Sequence of chain 1.A:
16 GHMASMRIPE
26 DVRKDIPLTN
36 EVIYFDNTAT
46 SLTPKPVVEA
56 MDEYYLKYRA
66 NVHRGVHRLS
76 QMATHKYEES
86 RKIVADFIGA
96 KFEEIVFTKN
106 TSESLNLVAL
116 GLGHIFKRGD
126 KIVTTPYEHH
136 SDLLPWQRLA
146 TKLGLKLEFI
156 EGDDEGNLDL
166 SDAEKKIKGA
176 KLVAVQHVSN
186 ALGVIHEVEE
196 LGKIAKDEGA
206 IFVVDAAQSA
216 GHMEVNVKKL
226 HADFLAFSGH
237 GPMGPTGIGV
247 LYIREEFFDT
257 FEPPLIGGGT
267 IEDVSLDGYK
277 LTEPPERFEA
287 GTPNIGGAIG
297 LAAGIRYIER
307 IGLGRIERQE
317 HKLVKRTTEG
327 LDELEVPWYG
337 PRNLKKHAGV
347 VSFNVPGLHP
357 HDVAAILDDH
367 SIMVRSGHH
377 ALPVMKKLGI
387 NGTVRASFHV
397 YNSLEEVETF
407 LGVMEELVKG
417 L

Binding-site contacts:
Ligand atom CA contacts residue TYR60 of chain 1.A at 3.9 Å (hydrophobic).
Ligand atom CB contacts residue TYR60 of chain 1.B at 4.0 Å (hydrophobic).
Ligand atom SG contacts residue GLY292 of chain 1.B at 3.6 Å.
Ligand atom O contacts residue ASN290 of chain 1.A at 3.5 Å (h-bond).
Ligand atom O contacts residue PRO241 of chain 1.B at 4.4 Å.
Ligand atom C contacts residue GLY293 of chain 1.A at 4.3 Å.
Ligand atom N contacts residue PRO241 of chain 1.B at 4.1 Å.
Ligand atom OXT contacts residue TYR60 of chain 1.B at 4.5 Å.
Ligand atom C contacts residue THR242 of chain 1.A at 3.9 Å.
Ligand atom OXT contacts residue GLY243 of chain 1.A at 4.4 Å.
Ligand atom O contacts residue THR242 of chain 1.B at 2.9 Å (h-bond).
Ligand atom SG contacts residue THR242 of chain 1.A at 4.0 Å.
Ligand atom SG contacts residue PRO241 of chain 1.A at 4.4 Å.
Ligand atom N contacts residue ASN290 of chain 1.A at 3.7 Å.
Ligand atom SG contacts residue TYR60 of chain 1.B at 2.6 Å (h-bond).
Ligand atom CA contacts residue THR242 of chain 1.B at 4.5 Å.
Ligand atom CA contacts residue GLY293 of chain 1.A at 4.0 Å.
Ligand atom SG contacts residue GLY293 of chain 1.B at 3.5 Å (h-bond).
Ligand atom CB contacts residue MET56 of chain 1.B at 3.9 Å (hydrophobic).
Ligand atom CA contacts residue ASN290 of chain 1.A at 4.0 Å.
Ligand atom N contacts residue GLY293 of chain 1.A at 3.8 Å.
Ligand atom O contacts residue GLY243 of chain 1.B at 4.5 Å.
Ligand atom CA contacts residue GLY292 of chain 1.A at 4.3 Å.
Ligand atom O contacts residue THR242 of chain 1.A at 4.5 Å.
Ligand atom OXT contacts residue THR242 of chain 1.A at 2.8 Å (h-bond).
Ligand atom OXT contacts residue PRO241 of chain 1.A at 4.2 Å.
Ligand atom C contacts residue ASN290 of chain 1.B at 3.6 Å.
Ligand atom OXT contacts residue GLY293 of chain 1.A at 3.8 Å.
Ligand atom N contacts residue TYR60 of chain 1.A at 2.5 Å (h-bond).
Ligand atom C contacts residue ASN290 of chain 1.A at 3.3 Å.
Ligand atom CB contacts residue MET56 of chain 1.A at 4.4 Å (hydrophobic).
Ligand atom CA contacts residue MET56 of chain 1.A at 4.3 Å (hydrophobic).
Ligand atom C contacts residue THR242 of chain 1.B at 3.8 Å.
Ligand atom N contacts residue THR242 of chain 1.B at 3.9 Å.
Ligand atom SG contacts residue ASN290 of chain 1.B at 3.6 Å (h-bond).
Ligand atom OXT contacts residue ASN290 of chain 1.A at 2.8 Å (h-bond).
Ligand atom N contacts residue GLY292 of chain 1.A at 3.8 Å.
Ligand atom O contacts residue GLY293 of chain 1.B at 3.9 Å.
Ligand atom O contacts residue ASN290 of chain 1.B at 2.8 Å (h-bond).
Ligand atom OXT contacts residue ASN290 of chain 1.B at 3.6 Å.

Sequence of chain 1.B:
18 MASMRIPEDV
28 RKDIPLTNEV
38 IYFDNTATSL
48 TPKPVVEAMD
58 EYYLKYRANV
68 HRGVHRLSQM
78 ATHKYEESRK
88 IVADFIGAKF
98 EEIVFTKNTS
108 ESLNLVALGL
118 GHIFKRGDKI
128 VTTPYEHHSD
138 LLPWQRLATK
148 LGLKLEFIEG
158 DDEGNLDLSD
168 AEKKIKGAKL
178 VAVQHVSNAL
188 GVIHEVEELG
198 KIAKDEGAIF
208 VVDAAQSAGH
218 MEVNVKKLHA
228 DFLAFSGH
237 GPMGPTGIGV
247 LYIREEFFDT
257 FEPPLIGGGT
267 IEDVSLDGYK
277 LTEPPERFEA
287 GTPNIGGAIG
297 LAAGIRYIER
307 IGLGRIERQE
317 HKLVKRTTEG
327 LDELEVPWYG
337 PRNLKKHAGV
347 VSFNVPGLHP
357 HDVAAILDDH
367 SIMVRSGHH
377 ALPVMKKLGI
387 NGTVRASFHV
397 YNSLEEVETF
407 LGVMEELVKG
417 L

The small molecule below binds the protein below.
Small molecule (SMILES): N[C@@H](CS)C(=O)O